Sequence of chain 1.D:
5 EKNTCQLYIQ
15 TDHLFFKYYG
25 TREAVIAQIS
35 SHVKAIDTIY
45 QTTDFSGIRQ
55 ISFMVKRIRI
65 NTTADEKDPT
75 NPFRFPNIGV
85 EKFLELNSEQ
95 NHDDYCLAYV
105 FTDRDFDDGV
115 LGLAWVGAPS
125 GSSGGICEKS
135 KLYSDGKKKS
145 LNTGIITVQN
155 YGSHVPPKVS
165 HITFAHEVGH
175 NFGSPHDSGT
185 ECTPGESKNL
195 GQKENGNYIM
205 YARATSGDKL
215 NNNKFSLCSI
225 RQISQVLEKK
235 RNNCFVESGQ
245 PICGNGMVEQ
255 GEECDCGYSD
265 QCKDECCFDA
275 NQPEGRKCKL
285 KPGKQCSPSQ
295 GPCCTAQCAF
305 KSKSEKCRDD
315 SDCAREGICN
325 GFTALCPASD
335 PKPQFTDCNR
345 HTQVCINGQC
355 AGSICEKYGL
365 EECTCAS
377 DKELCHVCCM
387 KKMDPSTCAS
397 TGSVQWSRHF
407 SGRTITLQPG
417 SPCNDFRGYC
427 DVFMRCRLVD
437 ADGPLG

A protein and the small-molecule ligand that binds it are described below.
Small molecule (SMILES): CC(=O)N[C@H]1[C@H](O[C@H]2[C@H](O)[C@@H](NC(C)=O)CO[C@@H]2CO)O[C@H](CO)[C@@H](O[C@H]2O[C@H](CO[C@H]3O[C@H](CO[C@H]4O[C@H](CO)[C@@H](O)[C@H](O)[C@@H]4O)[C@@H](O)[C@H](O[C@H]4O[C@H](CO)[C@@H](O)[C@H](O)[C@@H]4O)[C@@H]3O)[C@@H](O)[C@H](O[C@H]3O[C@H](CO)[C@@H](O)[C@H](O)[C@@H]3O[C@H]3O[C@H](CO)[C@@H](O)[C@H](O)[C@@H]3O)[C@@H]2O)[C@@H]1O

Binding-site contacts:
Ligand atom C5 contacts residue PRO76 of chain 1.D at 3.7 Å (hydrophobic).
Ligand atom C7 contacts residue ASN65 of chain 1.D at 3.1 Å.
Ligand atom C2 contacts residue ASN75 of chain 1.D at 3.1 Å.
Ligand atom O3 contacts residue THR74 of chain 1.D at 3.5 Å (h-bond).
Ligand atom O4 contacts residue THR74 of chain 1.D at 3.2 Å (h-bond).
Ligand atom N2 contacts residue PHE77 of chain 1.D at 3.5 Å.
Ligand atom O6 contacts residue GLN94 of chain 1.D at 3.7 Å.
Ligand atom N2 contacts residue ASP72 of chain 1.D at 3.4 Å (salt-bridge).
Ligand atom C3 contacts residue THR74 of chain 1.D at 3.5 Å.
Ligand atom C5 contacts residue ASN65 of chain 1.D at 3.6 Å.
Ligand atom C4 contacts residue THR74 of chain 1.D at 3.6 Å.
Ligand atom O2 contacts residue LYS141 of chain 1.D at 3.4 Å.
Ligand atom N2 contacts residue THR74 of chain 1.D at 3.6 Å.
Ligand atom C2 contacts residue ASN65 of chain 1.D at 2.5 Å.
Ligand atom O4 contacts residue THR74 of chain 1.D at 3.4 Å.
Ligand atom C1 contacts residue ASN65 of chain 1.D at 1.4 Å.
Ligand atom O6 contacts residue ASP72 of chain 1.D at 3.4 Å (salt-bridge).
Ligand atom C4 contacts residue ASN75 of chain 1.D at 3.5 Å.
Ligand atom O3 contacts residue THR74 of chain 1.D at 3.7 Å.
Ligand atom O7 contacts residue ASP16 of chain 1.D at 3.4 Å.
Ligand atom C7 contacts residue PHE77 of chain 1.D at 3.3 Å (hydrophobic).
Ligand atom C1 contacts residue LYS141 of chain 1.D at 3.5 Å.
Ligand atom C5 contacts residue ARG63 of chain 1.D at 3.3 Å.
Ligand atom O5 contacts residue LYS141 of chain 1.D at 3.3 Å.
Ligand atom O3 contacts residue PHE77 of chain 1.D at 3.4 Å.
Ligand atom C6 contacts residue ARG63 of chain 1.D at 3.7 Å.
Ligand atom O6 contacts residue ASP69 of chain 1.D at 3.4 Å (salt-bridge).
Ligand atom O5 contacts residue ASN65 of chain 1.D at 2.3 Å (h-bond).
Ligand atom N2 contacts residue ASN65 of chain 1.D at 2.9 Å (h-bond).
Ligand atom C3 contacts residue ASN75 of chain 1.D at 3.5 Å.
Ligand atom O4 contacts residue ARG63 of chain 1.D at 3.1 Å (salt-bridge).
Ligand atom O6 contacts residue PRO76 of chain 1.D at 3.7 Å.
Ligand atom O3 contacts residue ASN75 of chain 1.D at 3.5 Å (h-bond).
Ligand atom C6 contacts residue GLU93 of chain 1.D at 3.2 Å.
Ligand atom C5 contacts residue THR74 of chain 1.D at 3.5 Å.
Ligand atom C8 contacts residue ASP72 of chain 1.D at 3.3 Å.
Ligand atom C6 contacts residue ASP72 of chain 1.D at 3.7 Å.
Ligand atom O7 contacts residue ARG63 of chain 1.D at 3.6 Å (salt-bridge).
Ligand atom O7 contacts residue ASN65 of chain 1.D at 2.8 Å (h-bond).
Ligand atom O7 contacts residue PHE77 of chain 1.D at 3.3 Å.